Binding-site contacts:
Ligand atom C05 contacts residue ILE73 of chain 6.A at 3.4 Å (hydrophobic).
Ligand atom C12 contacts residue ASN53 of chain 6.A at 3.2 Å.
Ligand atom C02 contacts residue LEU56 of chain 6.A at 3.9 Å (hydrophobic).
Ligand atom N08 contacts residue ASN57 of chain 6.A at 2.5 Å (h-bond).
Ligand atom C03 contacts residue LYS70 of chain 6.A at 3.8 Å.
Ligand atom C02 contacts residue LYS70 of chain 6.A at 3.8 Å.
Ligand atom C02 contacts residue ASN57 of chain 6.A at 3.9 Å.
Ligand atom C16 contacts residue ASN74 of chain 6.A at 3.6 Å.
Ligand atom C04 contacts residue MET66 of chain 6.A at 3.8 Å (hydrophobic).
Ligand atom C12 contacts residue THR107 of chain 6.A at 3.9 Å.
Ligand atom C05 contacts residue TYR130 of chain 6.A at 4.0 Å (hydrophobic).
Ligand atom C18 contacts residue ILE73 of chain 6.A at 3.6 Å (hydrophobic).
Ligand atom C16 contacts residue LYS70 of chain 6.A at 3.8 Å.
Ligand atom C14 contacts residue THR107 of chain 6.A at 3.9 Å.
Ligand atom N11 contacts residue ASN53 of chain 6.A at 3.2 Å (h-bond).
Ligand atom BR01 contacts residue MET66 of chain 6.A at 3.9 Å.
Ligand atom BR01 contacts residue ASN57 of chain 6.A at 3.2 Å.
Ligand atom C06 contacts residue LYS70 of chain 6.A at 4.0 Å.
Ligand atom C09 contacts residue ASN53 of chain 6.A at 3.5 Å.
Ligand atom C13 contacts residue THR107 of chain 6.A at 3.9 Å.
Ligand atom C09 contacts residue ASN57 of chain 6.A at 3.5 Å.
Ligand atom C04 contacts residue LEU69 of chain 6.A at 3.7 Å (hydrophobic).
Ligand atom N11 contacts residue TYR130 of chain 6.A at 3.8 Å.
Ligand atom C04 contacts residue ILE73 of chain 6.A at 3.7 Å (hydrophobic).
Ligand atom O10 contacts residue ASN53 of chain 6.A at 3.6 Å.
Ligand atom C05 contacts residue LYS70 of chain 6.A at 3.5 Å.
Ligand atom C04 contacts residue LYS70 of chain 6.A at 3.5 Å.
Ligand atom C07 contacts residue LYS70 of chain 6.A at 3.8 Å.
Ligand atom C12 contacts residue TYR130 of chain 6.A at 3.2 Å (hydrophobic).
Ligand atom C03 contacts residue LEU69 of chain 6.A at 3.9 Å (hydrophobic).
Ligand atom C15 contacts residue LYS70 of chain 6.A at 3.8 Å.
Ligand atom BR01 contacts residue LEU56 of chain 6.A at 3.6 Å.
Ligand atom C17 contacts residue EDO1 of chain 6.C at 3.9 Å.
Ligand atom C07 contacts residue ASN57 of chain 6.A at 3.5 Å.
Ligand atom C03 contacts residue MET66 of chain 6.A at 3.4 Å (hydrophobic).
Ligand atom O10 contacts residue ASN57 of chain 6.A at 3.2 Å (h-bond).
Ligand atom C17 contacts residue LYS70 of chain 6.A at 3.6 Å.
Ligand atom C17 contacts residue ASN74 of chain 6.A at 3.4 Å.
Ligand atom C17 contacts residue ILE73 of chain 6.A at 4.0 Å (hydrophobic).
Ligand atom C04 contacts residue LEU56 of chain 6.A at 3.9 Å (hydrophobic).

The protein below binds the small molecule below.
Small molecule (SMILES): O=c1[nH]c2c(Br)cccc2n1Cc1ccccc1

Sequence of chain 6.A:
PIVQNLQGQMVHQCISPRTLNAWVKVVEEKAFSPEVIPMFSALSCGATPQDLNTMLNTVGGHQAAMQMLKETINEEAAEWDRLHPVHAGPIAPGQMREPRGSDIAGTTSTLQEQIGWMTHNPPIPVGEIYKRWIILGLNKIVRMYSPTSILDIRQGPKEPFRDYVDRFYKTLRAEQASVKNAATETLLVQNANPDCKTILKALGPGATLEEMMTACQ